Sequence of chain 1.B:
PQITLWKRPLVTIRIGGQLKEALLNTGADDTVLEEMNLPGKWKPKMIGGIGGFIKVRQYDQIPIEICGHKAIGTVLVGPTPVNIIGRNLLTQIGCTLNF

Binding-site contacts:
Ligand atom OE1 contacts residue GLY48 of chain 1.A at 3.4 Å (h-bond).
Ligand atom CG contacts residue ARG8 of chain 1.B at 3.5 Å.
Ligand atom O contacts residue ALA28 of chain 1.B at 3.5 Å.
Ligand atom O contacts residue GLY49 of chain 1.A at 3.3 Å.
Ligand atom N contacts residue GLY48 of chain 1.A at 3.0 Å (h-bond).
Ligand atom CA contacts residue ASP30 of chain 1.B at 2.8 Å.
Ligand atom OH contacts residue VAL82 of chain 1.A at 3.4 Å.
Ligand atom N contacts residue GLY27 of chain 1.B at 3.1 Å (h-bond).
Ligand atom O contacts residue LYS45 of chain 1.B at 3.1 Å (salt-bridge).
Ligand atom O contacts residue ASP29 of chain 1.A at 2.9 Å (salt-bridge).
Ligand atom O contacts residue ASP30 of chain 1.B at 3.5 Å (salt-bridge).
Ligand atom N contacts residue GLY48 of chain 1.B at 2.8 Å (h-bond).
Ligand atom CE1 contacts residue ARG8 of chain 1.B at 3.5 Å.
Ligand atom NE2 contacts residue PHE53 of chain 1.A at 3.5 Å.
Ligand atom N contacts residue GLY27 of chain 1.A at 2.8 Å (h-bond).
Ligand atom CD1 contacts residue GLY27 of chain 1.A at 3.0 Å.
Ligand atom CG2 contacts residue ALA28 of chain 1.A at 3.4 Å (hydrophobic).
Ligand atom N contacts residue ASP29 of chain 1.B at 3.0 Å (salt-bridge).
Ligand atom O contacts residue GLY49 of chain 1.B at 3.5 Å.
Ligand atom CE2 contacts residue PRO81 of chain 1.A at 3.4 Å (hydrophobic).
Ligand atom CB contacts residue ASP29 of chain 1.A at 3.5 Å.
Ligand atom CA contacts residue GLY48 of chain 1.B at 3.5 Å.
Ligand atom CD1 contacts residue GLY27 of chain 1.B at 3.3 Å.
Ligand atom CB contacts residue GLY27 of chain 1.A at 3.4 Å.
Ligand atom CB contacts residue ASP30 of chain 1.A at 2.5 Å.
Ligand atom CB contacts residue ASN25 of chain 1.B at 3.4 Å.
Ligand atom O contacts residue ASP29 of chain 1.B at 3.1 Å (salt-bridge).
Ligand atom CD1 contacts residue LEU23 of chain 1.B at 3.6 Å (hydrophobic).
Ligand atom CA contacts residue ASP29 of chain 1.A at 3.5 Å.
Ligand atom N contacts residue ASP29 of chain 1.A at 2.7 Å (salt-bridge).
Ligand atom O contacts residue GLY48 of chain 1.A at 3.4 Å (h-bond).
Ligand atom CA contacts residue GLY27 of chain 1.A at 3.5 Å.
Ligand atom C contacts residue ASN25 of chain 1.B at 3.4 Å.
Ligand atom CB contacts residue ARG8 of chain 1.B at 3.1 Å.
Ligand atom O contacts residue ASN25 of chain 1.B at 2.5 Å (h-bond).
Ligand atom CB contacts residue GLY48 of chain 1.B at 3.5 Å.
Ligand atom CB contacts residue ALA28 of chain 1.B at 3.5 Å (hydrophobic).
Ligand atom O contacts residue GLY48 of chain 1.B at 3.1 Å (h-bond).
Ligand atom O contacts residue GLY27 of chain 1.B at 3.3 Å (h-bond).
Ligand atom OH contacts residue ARG8 of chain 1.A at 3.2 Å (salt-bridge).

The small molecule below binds the protein below.
Small molecule (SMILES): CC(C)[C@H](NC(=O)[C@H](Cc1ccc(O)cc1)NC(=O)[C@H](Cc1ccccc1)NC(=O)[C@@H](NC(=O)[C@H](CCC(N)=O)NC(=O)[C@H](C)N)[C@@H](C)O)C(=O)N[C@@H](CC(=O)O)C(=O)NCC=O

Sequence of chain 1.A:
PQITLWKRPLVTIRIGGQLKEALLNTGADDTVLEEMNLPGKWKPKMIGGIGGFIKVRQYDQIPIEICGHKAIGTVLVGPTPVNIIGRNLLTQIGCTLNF